Sequence of chain 1.C:
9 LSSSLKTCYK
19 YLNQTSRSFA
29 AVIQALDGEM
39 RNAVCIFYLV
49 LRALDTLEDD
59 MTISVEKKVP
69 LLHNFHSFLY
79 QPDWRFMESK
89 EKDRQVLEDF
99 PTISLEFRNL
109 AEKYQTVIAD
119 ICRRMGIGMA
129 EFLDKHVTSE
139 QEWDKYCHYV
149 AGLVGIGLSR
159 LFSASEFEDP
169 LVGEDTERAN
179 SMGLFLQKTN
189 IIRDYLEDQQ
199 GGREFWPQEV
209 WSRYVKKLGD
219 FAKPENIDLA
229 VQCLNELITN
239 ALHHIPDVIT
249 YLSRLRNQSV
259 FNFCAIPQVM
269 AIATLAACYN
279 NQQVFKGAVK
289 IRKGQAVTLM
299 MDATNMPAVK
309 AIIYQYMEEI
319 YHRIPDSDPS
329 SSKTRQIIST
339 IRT

Binding-site contacts:
Ligand atom S1 contacts residue ASN188 of chain 1.C at 3.8 Å.
Ligand atom C9 contacts residue LEU184 of chain 1.C at 3.9 Å (hydrophobic).
Ligand atom O2B contacts residue SER24 of chain 1.C at 3.0 Å (h-bond).
Ligand atom PB contacts residue SER26 of chain 1.C at 3.8 Å.
Ligand atom C6 contacts residue ALA149 of chain 1.C at 3.9 Å (hydrophobic).
Ligand atom C8 contacts residue LEU184 of chain 1.C at 3.5 Å (hydrophobic).
Ligand atom C11 contacts residue GLY153 of chain 1.C at 4.0 Å.
Ligand atom O2B contacts residue ARG25 of chain 1.C at 3.5 Å (salt-bridge).
Ligand atom C11 contacts residue MET180 of chain 1.C at 4.0 Å (hydrophobic).
Ligand atom C8 contacts residue VAL152 of chain 1.C at 4.0 Å (hydrophobic).
Ligand atom C1 contacts residue PHE27 of chain 1.C at 3.9 Å (hydrophobic).
Ligand atom C15 contacts residue GLY153 of chain 1.C at 3.6 Å.
Ligand atom C15 contacts residue MET180 of chain 1.C at 3.4 Å (hydrophobic).
Ligand atom O3B contacts residue THR23 of chain 1.C at 2.9 Å (h-bond).
Ligand atom C11 contacts residue LEU184 of chain 1.C at 3.6 Å (hydrophobic).
Ligand atom PB contacts residue ARG25 of chain 1.C at 3.9 Å.
Ligand atom C9 contacts residue PHE27 of chain 1.C at 3.6 Å (hydrophobic).
Ligand atom C3 contacts residue ASN188 of chain 1.C at 3.9 Å.
Ligand atom C10 contacts residue VAL152 of chain 1.C at 3.9 Å (hydrophobic).
Ligand atom C4 contacts residue GLN185 of chain 1.C at 3.2 Å.
Ligand atom O2B contacts residue TYR46 of chain 1.C at 3.9 Å.
Ligand atom O2B contacts residue PHE27 of chain 1.C at 4.0 Å.
Ligand atom O1B contacts residue ARG25 of chain 1.C at 3.4 Å.
Ligand atom O3B contacts residue SER24 of chain 1.C at 3.9 Å.
Ligand atom C7 contacts residue LEU184 of chain 1.C at 3.6 Å (hydrophobic).
Ligand atom C1 contacts residue ASN188 of chain 1.C at 3.5 Å.
Ligand atom O2B contacts residue SER26 of chain 1.C at 3.3 Å (h-bond).
Ligand atom O1B contacts residue SER26 of chain 1.C at 3.2 Å (h-bond).
Ligand atom O2A contacts residue PHE27 of chain 1.C at 3.6 Å.
Ligand atom C11 contacts residue GLY181 of chain 1.C at 3.9 Å.
Ligand atom C2 contacts residue PHE27 of chain 1.C at 4.0 Å (hydrophobic).
Ligand atom O3B contacts residue ARG50 of chain 1.C at 3.7 Å.
Ligand atom O1A contacts residue ARG50 of chain 1.C at 3.0 Å (salt-bridge).
Ligand atom C10 contacts residue ALA149 of chain 1.C at 4.0 Å (hydrophobic).
Ligand atom O2A contacts residue TYR46 of chain 1.C at 3.7 Å.
Ligand atom C14 contacts residue CYS262 of chain 1.C at 3.2 Å (hydrophobic).
Ligand atom C10 contacts residue GLY181 of chain 1.C at 4.0 Å.
Ligand atom C10 contacts residue GLY153 of chain 1.C at 3.8 Å.
Ligand atom C10 contacts residue LEU184 of chain 1.C at 4.0 Å (hydrophobic).
Ligand atom C4 contacts residue ASN188 of chain 1.C at 2.8 Å.

A protein and the small-molecule ligand that binds it are described below.
Small molecule (SMILES): CC(C)=CCC/C(C)=C/CC/C(C)=C/CS[P](=O)(O)OP(=O)(O)O